Sequence of chain 1.A:
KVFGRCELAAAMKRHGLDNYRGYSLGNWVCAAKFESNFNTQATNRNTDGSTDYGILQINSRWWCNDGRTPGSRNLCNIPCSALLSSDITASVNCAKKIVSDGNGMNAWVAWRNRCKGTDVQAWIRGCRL

Binding-site contacts:
Ligand atom O1 contacts residue ASN93 of chain 1.A at 3.1 Å (h-bond).
Ligand atom O2 contacts residue ASN93 of chain 1.A at 3.3 Å.
Ligand atom O5 contacts residue LYS96 of chain 1.A at 3.7 Å.
Ligand atom C1 contacts residue LYS96 of chain 1.A at 3.6 Å.
Ligand atom O1 contacts residue LYS96 of chain 1.A at 3.6 Å (salt-bridge).
Ligand atom C2 contacts residue ASN93 of chain 1.A at 4.2 Å.
Ligand atom C1 contacts residue ASN93 of chain 1.A at 3.7 Å.

This small molecule binds to this protein.
Small molecule (SMILES): O[C@@H]1[C@@H](O)[C@@H](O)OC[C@H]1O